A protein and the small-molecule ligand that binds it are described below.
Small molecule (SMILES): CN[C@@H]1C[C@H]2O[C@@](C)([C@@H]1OC)n1c3ccccc3c3c4c(c5c6ccccc6n2c5c31)C(=O)NC4

Binding-site contacts:
Ligand atom C2 contacts residue HIS11 of chain 1.A at 3.5 Å.
Ligand atom C1 contacts residue GLU114 of chain 1.A at 3.8 Å.
Ligand atom C8 contacts residue GLU114 of chain 1.A at 3.9 Å.
Ligand atom C27 contacts residue ARG136 of chain 1.A at 4.0 Å.
Ligand atom C2 contacts residue GLU114 of chain 1.A at 4.0 Å.
Ligand atom C9 contacts residue ARG136 of chain 1.A at 3.7 Å.
Ligand atom C5 contacts residue GLU114 of chain 1.A at 3.5 Å.
Ligand atom C6 contacts residue GLU114 of chain 1.A at 3.4 Å.
Ligand atom N1 contacts residue ARG136 of chain 1.A at 3.8 Å.
Ligand atom C3 contacts residue HIS11 of chain 1.A at 4.0 Å.
Ligand atom C10 contacts residue GLU114 of chain 1.A at 4.3 Å.
Ligand atom C3 contacts residue GLU114 of chain 1.A at 3.7 Å.
Ligand atom C12 contacts residue ARG136 of chain 1.A at 4.1 Å.
Ligand atom O5 contacts residue GLU114 of chain 1.A at 3.9 Å.
Ligand atom C7 contacts residue GLU114 of chain 1.A at 3.6 Å.
Ligand atom C1 contacts residue HIS11 of chain 1.A at 3.9 Å.
Ligand atom C15 contacts residue ARG136 of chain 1.A at 4.4 Å.
Ligand atom C24 contacts residue GLU114 of chain 1.A at 4.3 Å.
Ligand atom C13 contacts residue ARG136 of chain 1.A at 3.7 Å.
Ligand atom C19 contacts residue GLU114 of chain 1.A at 3.9 Å.
Ligand atom O6 contacts residue GLU114 of chain 1.A at 3.5 Å.
Ligand atom C10 contacts residue ARG136 of chain 1.A at 4.3 Å.
Ligand atom C4 contacts residue GLU114 of chain 1.A at 3.8 Å.
Ligand atom C14 contacts residue ARG136 of chain 1.A at 3.9 Å.
Ligand atom C20 contacts residue GLU114 of chain 1.A at 3.7 Å.
Ligand atom C27 contacts residue GLU114 of chain 1.A at 3.9 Å.
Ligand atom N3 contacts residue GLU114 of chain 1.A at 3.9 Å.
Ligand atom C27 contacts residue ASP115 of chain 1.A at 4.0 Å.
Ligand atom C11 contacts residue ARG136 of chain 1.A at 4.3 Å.

Sequence of chain 1.A:
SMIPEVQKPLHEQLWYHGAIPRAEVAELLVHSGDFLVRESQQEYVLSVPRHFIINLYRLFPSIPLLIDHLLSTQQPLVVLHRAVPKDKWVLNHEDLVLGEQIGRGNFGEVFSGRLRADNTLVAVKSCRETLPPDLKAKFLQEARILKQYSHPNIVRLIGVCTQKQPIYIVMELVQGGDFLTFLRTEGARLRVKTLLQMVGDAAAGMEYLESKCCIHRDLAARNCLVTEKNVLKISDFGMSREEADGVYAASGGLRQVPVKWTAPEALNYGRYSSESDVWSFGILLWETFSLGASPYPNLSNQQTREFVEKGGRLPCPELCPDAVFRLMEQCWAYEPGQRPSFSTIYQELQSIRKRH